Sequence of chain 2.A:
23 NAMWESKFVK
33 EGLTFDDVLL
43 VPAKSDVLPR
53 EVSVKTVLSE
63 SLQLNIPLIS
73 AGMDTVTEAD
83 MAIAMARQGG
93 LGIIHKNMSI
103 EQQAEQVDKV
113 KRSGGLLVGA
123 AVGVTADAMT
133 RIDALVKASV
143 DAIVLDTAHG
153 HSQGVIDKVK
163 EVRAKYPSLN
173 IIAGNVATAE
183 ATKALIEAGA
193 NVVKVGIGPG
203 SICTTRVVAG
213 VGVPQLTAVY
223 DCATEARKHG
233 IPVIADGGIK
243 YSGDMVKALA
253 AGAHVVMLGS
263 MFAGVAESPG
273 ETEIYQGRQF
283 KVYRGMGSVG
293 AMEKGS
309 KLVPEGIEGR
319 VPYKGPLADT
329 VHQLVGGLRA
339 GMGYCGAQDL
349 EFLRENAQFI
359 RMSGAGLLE

Binding-site contacts:
Ligand atom C7 contacts residue PRO51 of chain 1.D at 3.8 Å (hydrophobic).
Ligand atom C17 contacts residue ALA150 of chain 2.A at 3.5 Å (hydrophobic).
Ligand atom C5 contacts residue VAL49 of chain 1.D at 3.6 Å (hydrophobic).
Ligand atom C17 contacts residue TYR342 of chain 1.D at 3.6 Å (hydrophobic).
Ligand atom C3 contacts residue LEU50 of chain 1.D at 3.4 Å (hydrophobic).
Ligand atom C18 contacts residue IMP1 of chain 2.E at 3.4 Å.
Ligand atom C15 contacts residue MET294 of chain 2.A at 3.8 Å (hydrophobic).
Ligand atom C17 contacts residue GLU313 of chain 2.A at 3.5 Å.
Ligand atom C15 contacts residue VAL311 of chain 2.A at 3.8 Å (hydrophobic).
Ligand atom C18 contacts residue TYR342 of chain 1.D at 3.5 Å (hydrophobic).
Ligand atom C11 contacts residue TYR342 of chain 1.D at 3.4 Å (hydrophobic).
Ligand atom C5 contacts residue SER47 of chain 1.D at 3.1 Å.
Ligand atom C6 contacts residue SER47 of chain 1.D at 3.4 Å.
Ligand atom N2 contacts residue SER154 of chain 2.A at 3.4 Å.
Ligand atom C5 contacts residue SER154 of chain 2.A at 3.6 Å.
Ligand atom N3 contacts residue GLU313 of chain 2.A at 3.0 Å (salt-bridge).
Ligand atom C19 contacts residue IMP1 of chain 2.E at 3.3 Å.
Ligand atom C11 contacts residue GLU313 of chain 2.A at 3.4 Å.
Ligand atom C13 contacts residue GLU313 of chain 2.A at 3.9 Å.
Ligand atom O3 contacts residue GLY289 of chain 2.A at 3.6 Å.
Ligand atom C18 contacts residue THR207 of chain 2.A at 3.8 Å.
Ligand atom C43 contacts residue IMP1 of chain 2.E at 3.8 Å.
Ligand atom C46 contacts residue MET288 of chain 2.A at 3.8 Å (hydrophobic).
Ligand atom C14 contacts residue GLU313 of chain 2.A at 3.8 Å.
Ligand atom C4 contacts residue LEU50 of chain 1.D at 3.4 Å (hydrophobic).
Ligand atom C13 contacts residue LEU310 of chain 2.A at 3.9 Å (hydrophobic).
Ligand atom O2 contacts residue ALA150 of chain 2.A at 3.6 Å.
Ligand atom C6 contacts residue VAL49 of chain 1.D at 3.5 Å (hydrophobic).
Ligand atom C4 contacts residue SER154 of chain 2.A at 3.9 Å.
Ligand atom C18 contacts residue ALA150 of chain 2.A at 3.5 Å (hydrophobic).
Ligand atom C19 contacts residue ALA150 of chain 2.A at 3.7 Å (hydrophobic).
Ligand atom C16 contacts residue ALA150 of chain 2.A at 3.9 Å (hydrophobic).
Ligand atom C17 contacts residue IMP1 of chain 2.E at 3.9 Å.
Ligand atom O1 contacts residue PRO51 of chain 1.D at 3.8 Å.
Ligand atom C46 contacts residue GLY289 of chain 2.A at 3.6 Å.
Ligand atom C44 contacts residue MET288 of chain 2.A at 3.8 Å (hydrophobic).
Ligand atom C45 contacts residue MET288 of chain 2.A at 3.4 Å (hydrophobic).
Ligand atom C12 contacts residue ALA338 of chain 1.D at 3.7 Å (hydrophobic).
Ligand atom C12 contacts residue TYR342 of chain 1.D at 3.6 Å (hydrophobic).
Ligand atom C10 contacts residue GLU313 of chain 2.A at 3.7 Å.

Sequence of chain 1.D:
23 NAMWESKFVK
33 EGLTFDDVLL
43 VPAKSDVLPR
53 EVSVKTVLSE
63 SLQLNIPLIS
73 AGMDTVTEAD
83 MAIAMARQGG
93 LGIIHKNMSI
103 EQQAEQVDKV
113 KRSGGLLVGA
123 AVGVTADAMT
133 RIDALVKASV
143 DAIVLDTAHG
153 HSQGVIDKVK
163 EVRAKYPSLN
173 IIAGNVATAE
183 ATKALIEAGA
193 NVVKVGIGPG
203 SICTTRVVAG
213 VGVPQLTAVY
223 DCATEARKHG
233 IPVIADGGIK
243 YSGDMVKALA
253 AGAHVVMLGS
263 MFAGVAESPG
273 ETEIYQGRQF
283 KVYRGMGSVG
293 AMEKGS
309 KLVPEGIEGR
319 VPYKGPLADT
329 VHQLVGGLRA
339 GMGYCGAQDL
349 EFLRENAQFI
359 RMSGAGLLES

A small-molecule ligand and the protein it binds are described below.
Small molecule (SMILES): C[C@H](Oc1cccc2ccccc12)C(=O)Nc1ccc2oc(-c3ccncc3)nc2c1